Sequence of chain 2.B:
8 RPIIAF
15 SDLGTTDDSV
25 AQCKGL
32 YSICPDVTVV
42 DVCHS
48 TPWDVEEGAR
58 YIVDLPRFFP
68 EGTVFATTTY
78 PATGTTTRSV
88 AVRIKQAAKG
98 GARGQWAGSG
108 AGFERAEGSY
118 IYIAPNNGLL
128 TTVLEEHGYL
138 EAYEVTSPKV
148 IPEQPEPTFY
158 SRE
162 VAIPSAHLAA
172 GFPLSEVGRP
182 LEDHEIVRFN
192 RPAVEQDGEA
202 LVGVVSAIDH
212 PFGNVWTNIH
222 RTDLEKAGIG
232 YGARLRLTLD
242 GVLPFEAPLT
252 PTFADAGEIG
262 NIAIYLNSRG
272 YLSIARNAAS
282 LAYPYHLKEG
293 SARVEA

Sequence of chain 2.A:
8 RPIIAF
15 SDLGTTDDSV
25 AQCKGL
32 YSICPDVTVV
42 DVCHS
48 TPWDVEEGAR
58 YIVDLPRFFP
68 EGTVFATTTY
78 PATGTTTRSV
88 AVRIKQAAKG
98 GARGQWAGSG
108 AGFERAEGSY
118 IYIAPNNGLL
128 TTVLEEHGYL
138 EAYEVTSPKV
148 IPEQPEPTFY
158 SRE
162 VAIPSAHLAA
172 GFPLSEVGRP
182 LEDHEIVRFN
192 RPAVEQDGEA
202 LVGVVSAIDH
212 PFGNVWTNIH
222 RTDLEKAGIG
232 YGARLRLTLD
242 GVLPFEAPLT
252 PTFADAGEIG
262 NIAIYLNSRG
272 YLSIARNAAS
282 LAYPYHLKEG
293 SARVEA

This small molecule binds to this protein.
Small molecule (SMILES): Nc1ncnc2c1ncn2[C@@H]1O[C@H](CF)[C@@H](O)[C@H]1O

Binding-site contacts:
Ligand atom C5' contacts residue THR155 of chain 2.A at 3.2 Å.
Ligand atom N1 contacts residue ALA279 of chain 2.B at 3.0 Å (h-bond).
Ligand atom N6 contacts residue ARG277 of chain 2.B at 2.9 Å (salt-bridge).
Ligand atom C8 contacts residue PHE213 of chain 2.B at 3.6 Å (hydrophobic).
Ligand atom O2' contacts residue THR76 of chain 2.A at 3.6 Å (h-bond).
Ligand atom O2' contacts residue TYR77 of chain 2.A at 3.1 Å (h-bond).
Ligand atom C6 contacts residue TRP50 of chain 2.A at 3.5 Å (hydrophobic).
Ligand atom N7 contacts residue PHE213 of chain 2.B at 3.5 Å.
Ligand atom C4' contacts residue TYR77 of chain 2.A at 3.5 Å (hydrophobic).
Ligand atom C1' contacts residue TYR77 of chain 2.A at 3.3 Å (hydrophobic).
Ligand atom C3' contacts residue ASP16 of chain 2.A at 3.5 Å.
Ligand atom F19 contacts residue SER158 of chain 2.A at 2.9 Å.
Ligand atom C2 contacts residue PRO78 of chain 2.A at 3.5 Å (hydrophobic).
Ligand atom O4' contacts residue THR80 of chain 2.A at 3.5 Å.
Ligand atom N1 contacts residue ARG277 of chain 2.B at 3.4 Å (salt-bridge).
Ligand atom C2' contacts residue ASP16 of chain 2.A at 3.5 Å.
Ligand atom C6 contacts residue PHE254 of chain 2.B at 3.5 Å (hydrophobic).
Ligand atom O2' contacts residue ASP16 of chain 2.A at 2.7 Å (salt-bridge).
Ligand atom O3' contacts residue ASP16 of chain 2.A at 2.7 Å (salt-bridge).
Ligand atom O3' contacts residue TYR77 of chain 2.A at 3.4 Å (h-bond).
Ligand atom C5 contacts residue PHE254 of chain 2.B at 3.6 Å (hydrophobic).
Ligand atom C4 contacts residue TRP50 of chain 2.A at 3.3 Å (hydrophobic).
Ligand atom N9 contacts residue TRP50 of chain 2.A at 3.5 Å (h-bond).
Ligand atom N3 contacts residue PRO78 of chain 2.A at 3.5 Å.
Ligand atom C5' contacts residue PHE156 of chain 2.A at 3.6 Å (hydrophobic).
Ligand atom C2 contacts residue ALA279 of chain 2.B at 3.5 Å (hydrophobic).
Ligand atom O4' contacts residue TYR77 of chain 2.A at 3.5 Å (h-bond).
Ligand atom N6 contacts residue PHE254 of chain 2.B at 3.4 Å.
Ligand atom C5 contacts residue TRP50 of chain 2.A at 3.5 Å (hydrophobic).
Ligand atom F19 contacts residue PHE156 of chain 2.A at 3.5 Å.
Ligand atom O2' contacts residue TRP50 of chain 2.A at 3.5 Å (h-bond).
Ligand atom N6 contacts residue ASN215 of chain 2.B at 2.9 Å (h-bond).
Ligand atom C8 contacts residue MET1 of chain 2.E at 3.6 Å (hydrophobic).
Ligand atom C6 contacts residue ARG277 of chain 2.B at 3.6 Å.
Ligand atom O3' contacts residue SER158 of chain 2.A at 2.7 Å (h-bond).
Ligand atom N3 contacts residue TRP50 of chain 2.A at 3.4 Å (h-bond).
Ligand atom N1 contacts residue PHE254 of chain 2.B at 3.3 Å.
Ligand atom F19 contacts residue TYR157 of chain 2.A at 3.5 Å.
Ligand atom C5' contacts residue MET1 of chain 2.E at 3.5 Å (hydrophobic).
Ligand atom N7 contacts residue ASN215 of chain 2.B at 3.3 Å (h-bond).